Binding-site contacts:
Ligand atom C1 contacts residue GLN895 of chain 1.B at 4.5 Å.
Ligand atom C8 contacts residue LYS1073 of chain 1.A at 3.5 Å.
Ligand atom O4 contacts residue ALA706 of chain 1.A at 4.5 Å.
Ligand atom C5 contacts residue ASN1074 of chain 1.A at 3.7 Å.
Ligand atom O6 contacts residue ALA706 of chain 1.A at 4.0 Å.
Ligand atom C6 contacts residue ALA706 of chain 1.A at 4.0 Å (hydrophobic).
Ligand atom O7 contacts residue ASN1074 of chain 1.A at 3.4 Å (h-bond).
Ligand atom O5 contacts residue ASN1074 of chain 1.A at 2.4 Å (h-bond).
Ligand atom C1 contacts residue ASN1074 of chain 1.A at 1.4 Å.
Ligand atom C4 contacts residue ASN1074 of chain 1.A at 4.2 Å.
Ligand atom C2 contacts residue ASN1074 of chain 1.A at 2.5 Å.
Ligand atom C7 contacts residue LYS1073 of chain 1.A at 4.5 Å.
Ligand atom C7 contacts residue GLU1072 of chain 1.A at 4.3 Å.
Ligand atom O7 contacts residue GLU1072 of chain 1.A at 4.4 Å.
Ligand atom C5 contacts residue ALA706 of chain 1.A at 3.7 Å (hydrophobic).
Ligand atom C8 contacts residue ASN1074 of chain 1.A at 3.2 Å.
Ligand atom O5 contacts residue ALA706 of chain 1.A at 4.5 Å.
Ligand atom C8 contacts residue GLU1072 of chain 1.A at 3.3 Å.
Ligand atom C7 contacts residue ASN1074 of chain 1.A at 3.2 Å.
Ligand atom C3 contacts residue ASN1074 of chain 1.A at 3.8 Å.
Ligand atom N2 contacts residue ASN1074 of chain 1.A at 2.9 Å (h-bond).

Sequence of chain 1.B:
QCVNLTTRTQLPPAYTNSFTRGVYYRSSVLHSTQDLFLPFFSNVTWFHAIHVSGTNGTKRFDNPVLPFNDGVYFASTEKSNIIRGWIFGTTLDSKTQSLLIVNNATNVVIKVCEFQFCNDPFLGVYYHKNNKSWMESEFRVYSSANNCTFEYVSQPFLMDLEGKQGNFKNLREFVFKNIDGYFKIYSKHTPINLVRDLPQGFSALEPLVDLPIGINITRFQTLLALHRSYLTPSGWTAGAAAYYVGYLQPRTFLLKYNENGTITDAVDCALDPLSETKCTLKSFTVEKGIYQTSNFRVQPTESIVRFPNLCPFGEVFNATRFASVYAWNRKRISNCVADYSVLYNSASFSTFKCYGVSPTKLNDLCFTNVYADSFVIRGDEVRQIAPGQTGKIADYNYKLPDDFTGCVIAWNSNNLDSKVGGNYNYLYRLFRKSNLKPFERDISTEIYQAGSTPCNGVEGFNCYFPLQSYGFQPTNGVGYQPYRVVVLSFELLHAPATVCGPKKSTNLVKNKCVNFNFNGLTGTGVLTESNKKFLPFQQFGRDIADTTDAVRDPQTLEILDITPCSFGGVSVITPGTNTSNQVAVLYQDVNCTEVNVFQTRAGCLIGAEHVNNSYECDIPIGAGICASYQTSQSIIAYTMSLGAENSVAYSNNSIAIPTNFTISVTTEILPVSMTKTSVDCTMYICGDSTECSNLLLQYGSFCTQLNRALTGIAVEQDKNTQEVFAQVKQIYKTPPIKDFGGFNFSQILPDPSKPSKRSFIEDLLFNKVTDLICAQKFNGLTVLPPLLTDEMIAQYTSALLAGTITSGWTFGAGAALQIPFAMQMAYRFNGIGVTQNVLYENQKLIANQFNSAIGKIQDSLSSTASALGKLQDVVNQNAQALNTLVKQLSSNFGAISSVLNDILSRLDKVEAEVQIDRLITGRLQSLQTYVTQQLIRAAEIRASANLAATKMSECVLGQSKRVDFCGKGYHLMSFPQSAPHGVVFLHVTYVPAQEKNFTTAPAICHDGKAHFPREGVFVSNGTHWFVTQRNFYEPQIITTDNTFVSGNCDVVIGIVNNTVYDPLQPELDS

Sequence of chain 1.A:
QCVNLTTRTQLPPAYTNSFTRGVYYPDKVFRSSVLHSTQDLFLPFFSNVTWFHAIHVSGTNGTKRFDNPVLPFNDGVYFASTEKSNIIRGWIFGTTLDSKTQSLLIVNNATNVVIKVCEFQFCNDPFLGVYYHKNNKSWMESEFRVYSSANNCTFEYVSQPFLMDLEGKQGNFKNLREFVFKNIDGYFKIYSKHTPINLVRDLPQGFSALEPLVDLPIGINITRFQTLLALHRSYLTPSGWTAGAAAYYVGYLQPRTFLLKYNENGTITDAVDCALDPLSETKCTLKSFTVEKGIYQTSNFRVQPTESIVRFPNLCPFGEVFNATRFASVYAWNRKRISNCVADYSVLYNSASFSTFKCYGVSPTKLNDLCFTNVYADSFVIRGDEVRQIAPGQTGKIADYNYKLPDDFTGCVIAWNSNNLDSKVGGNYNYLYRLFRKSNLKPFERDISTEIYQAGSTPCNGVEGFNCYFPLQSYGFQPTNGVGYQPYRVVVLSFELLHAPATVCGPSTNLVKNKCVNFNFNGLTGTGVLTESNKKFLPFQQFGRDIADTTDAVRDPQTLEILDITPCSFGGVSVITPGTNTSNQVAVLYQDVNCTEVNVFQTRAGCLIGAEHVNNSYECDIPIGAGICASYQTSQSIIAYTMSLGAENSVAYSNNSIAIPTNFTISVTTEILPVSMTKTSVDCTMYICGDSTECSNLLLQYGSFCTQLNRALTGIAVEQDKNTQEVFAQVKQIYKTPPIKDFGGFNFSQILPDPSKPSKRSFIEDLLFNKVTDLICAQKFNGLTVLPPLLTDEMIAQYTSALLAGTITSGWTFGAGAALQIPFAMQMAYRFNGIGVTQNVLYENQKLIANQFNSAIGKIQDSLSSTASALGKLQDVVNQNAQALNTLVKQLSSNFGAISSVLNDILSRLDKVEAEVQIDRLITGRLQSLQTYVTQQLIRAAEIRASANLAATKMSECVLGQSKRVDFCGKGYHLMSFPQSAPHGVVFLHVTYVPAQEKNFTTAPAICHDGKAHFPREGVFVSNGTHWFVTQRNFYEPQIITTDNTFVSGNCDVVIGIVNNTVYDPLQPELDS

This small molecule binds to this protein.
Small molecule (SMILES): CC(=O)N[C@@H]1[C@@H](O)[C@H](O)[C@@H](CO)O[C@H]1O